Binding-site contacts:
Ligand atom CE3 contacts residue THR126 of chain 1.B at 3.6 Å.
Ligand atom C9 contacts residue GLU278 of chain 1.B at 3.4 Å.
Ligand atom CD1 contacts residue GLU278 of chain 1.B at 3.5 Å.
Ligand atom O1 contacts residue GLY127 of chain 1.B at 3.9 Å.
Ligand atom CA contacts residue TYR199 of chain 1.B at 4.0 Å (hydrophobic).
Ligand atom CE2 contacts residue ILE397 of chain 1.B at 4.1 Å (hydrophobic).
Ligand atom CH2 contacts residue ARG47 of chain 1.B at 3.3 Å.
Ligand atom C contacts residue SER128 of chain 1.B at 3.1 Å.
Ligand atom CH2 contacts residue ILE397 of chain 1.B at 4.2 Å (hydrophobic).
Ligand atom NE1 contacts residue ALA279 of chain 1.B at 3.9 Å.
Ligand atom CG contacts residue ALA279 of chain 1.B at 4.3 Å (hydrophobic).
Ligand atom OXT contacts residue SER150 of chain 1.B at 3.8 Å.
Ligand atom CD2 contacts residue THR126 of chain 1.B at 4.1 Å.
Ligand atom CA contacts residue ALA149 of chain 1.B at 3.5 Å (hydrophobic).
Ligand atom CD2 contacts residue ALA279 of chain 1.B at 4.3 Å (hydrophobic).
Ligand atom N contacts residue SER151 of chain 1.B at 4.0 Å.
Ligand atom O1 contacts residue THR126 of chain 1.B at 3.9 Å.
Ligand atom OXT contacts residue TYR199 of chain 1.B at 3.4 Å.
Ligand atom CZ2 contacts residue ILE397 of chain 1.B at 3.6 Å (hydrophobic).
Ligand atom NE1 contacts residue GLU278 of chain 1.B at 3.1 Å (salt-bridge).
Ligand atom CB contacts residue ALA149 of chain 1.B at 3.6 Å (hydrophobic).
Ligand atom CD1 contacts residue ALA149 of chain 1.B at 3.9 Å (hydrophobic).
Ligand atom C contacts residue ALA149 of chain 1.B at 3.6 Å (hydrophobic).
Ligand atom N contacts residue ALA149 of chain 1.B at 2.9 Å (h-bond).
Ligand atom O1 contacts residue TYR199 of chain 1.B at 3.7 Å.
Ligand atom C contacts residue THR126 of chain 1.B at 4.0 Å.
Ligand atom CG contacts residue ALA149 of chain 1.B at 4.0 Å (hydrophobic).
Ligand atom OXT contacts residue ALA149 of chain 1.B at 3.4 Å (h-bond).
Ligand atom C contacts residue TYR199 of chain 1.B at 3.6 Å (hydrophobic).
Ligand atom CE2 contacts residue ALA279 of chain 1.B at 4.0 Å (hydrophobic).
Ligand atom OXT contacts residue SER151 of chain 1.B at 3.6 Å.
Ligand atom CH2 contacts residue ALA279 of chain 1.B at 4.1 Å (hydrophobic).
Ligand atom N contacts residue TYR199 of chain 1.B at 4.0 Å.
Ligand atom CB contacts residue THR126 of chain 1.B at 4.0 Å.
Ligand atom CZ2 contacts residue ALA279 of chain 1.B at 3.9 Å (hydrophobic).
Ligand atom OXT contacts residue SER128 of chain 1.B at 2.4 Å (h-bond).
Ligand atom CD1 contacts residue ALA279 of chain 1.B at 4.0 Å (hydrophobic).
Ligand atom CZ2 contacts residue ARG47 of chain 1.B at 3.7 Å.
Ligand atom O1 contacts residue SER128 of chain 1.B at 3.1 Å (h-bond).
Ligand atom C9 contacts residue ALA149 of chain 1.B at 3.3 Å (hydrophobic).

Sequence of chain 1.B:
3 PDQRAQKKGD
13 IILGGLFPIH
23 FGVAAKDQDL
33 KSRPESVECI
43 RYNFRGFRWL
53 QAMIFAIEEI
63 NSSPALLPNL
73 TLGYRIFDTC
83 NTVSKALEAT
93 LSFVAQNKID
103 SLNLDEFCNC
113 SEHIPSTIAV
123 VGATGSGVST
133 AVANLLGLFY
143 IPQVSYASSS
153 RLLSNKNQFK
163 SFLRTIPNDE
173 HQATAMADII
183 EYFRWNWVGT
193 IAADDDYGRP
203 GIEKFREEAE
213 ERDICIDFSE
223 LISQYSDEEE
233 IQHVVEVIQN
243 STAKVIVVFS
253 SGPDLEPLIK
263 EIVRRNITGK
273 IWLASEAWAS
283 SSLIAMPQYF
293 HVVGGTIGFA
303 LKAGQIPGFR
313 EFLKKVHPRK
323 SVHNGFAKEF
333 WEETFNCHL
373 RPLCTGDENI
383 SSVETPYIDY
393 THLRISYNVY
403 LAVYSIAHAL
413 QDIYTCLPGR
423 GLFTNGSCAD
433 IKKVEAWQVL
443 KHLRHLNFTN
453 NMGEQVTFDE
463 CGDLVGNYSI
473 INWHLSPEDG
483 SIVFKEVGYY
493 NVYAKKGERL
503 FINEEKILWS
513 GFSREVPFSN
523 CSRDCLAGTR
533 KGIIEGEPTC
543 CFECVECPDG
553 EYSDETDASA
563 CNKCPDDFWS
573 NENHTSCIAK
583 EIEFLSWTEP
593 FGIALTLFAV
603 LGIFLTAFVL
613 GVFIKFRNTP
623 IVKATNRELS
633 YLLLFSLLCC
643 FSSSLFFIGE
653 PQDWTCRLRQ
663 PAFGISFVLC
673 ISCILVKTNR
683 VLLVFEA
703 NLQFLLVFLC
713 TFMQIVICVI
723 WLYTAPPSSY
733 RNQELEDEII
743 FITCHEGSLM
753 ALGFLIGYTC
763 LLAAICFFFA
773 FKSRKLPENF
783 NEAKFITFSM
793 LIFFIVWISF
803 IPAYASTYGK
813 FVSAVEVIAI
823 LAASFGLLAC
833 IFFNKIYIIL

A protein and the small-molecule ligand that binds it are described below.
Small molecule (SMILES): O=C(O)[C@@H]1Cc2c([nH]c3ccccc23)CN1